Sequence of chain 1.A:
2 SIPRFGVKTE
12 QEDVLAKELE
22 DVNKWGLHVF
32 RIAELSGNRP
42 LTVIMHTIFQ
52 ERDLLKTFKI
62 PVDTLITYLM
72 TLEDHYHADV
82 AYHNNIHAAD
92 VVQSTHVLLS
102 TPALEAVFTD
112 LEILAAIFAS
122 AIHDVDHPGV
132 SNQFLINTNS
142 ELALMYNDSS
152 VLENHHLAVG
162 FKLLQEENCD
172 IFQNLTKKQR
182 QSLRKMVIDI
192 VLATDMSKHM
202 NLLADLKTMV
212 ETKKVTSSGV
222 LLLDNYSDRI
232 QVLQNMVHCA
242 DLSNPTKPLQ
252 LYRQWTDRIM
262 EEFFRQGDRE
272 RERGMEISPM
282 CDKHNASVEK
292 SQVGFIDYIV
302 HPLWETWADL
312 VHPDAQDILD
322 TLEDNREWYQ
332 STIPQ

Binding-site contacts:
Ligand atom N4 contacts residue ILE260 of chain 1.A at 3.5 Å.
Ligand atom C1 contacts residue TYR83 of chain 1.A at 4.1 Å (hydrophobic).
Ligand atom C26 contacts residue SER292 of chain 1.A at 3.8 Å.
Ligand atom C17 contacts residue PHE296 of chain 1.A at 3.6 Å (hydrophobic).
Ligand atom C1 contacts residue PHE296 of chain 1.A at 4.0 Å (hydrophobic).
Ligand atom C25 contacts residue SER292 of chain 1.A at 4.0 Å.
Ligand atom C6 contacts residue ILE260 of chain 1.A at 4.0 Å (hydrophobic).
Ligand atom C5 contacts residue THR257 of chain 1.A at 3.6 Å.
Ligand atom C22 contacts residue PHE296 of chain 1.A at 4.1 Å (hydrophobic).
Ligand atom C15 contacts residue PHE296 of chain 1.A at 3.6 Å (hydrophobic).
Ligand atom C5 contacts residue GLN293 of chain 1.A at 3.3 Å.
Ligand atom O54 contacts residue SER292 of chain 1.A at 3.3 Å (h-bond).
Ligand atom C13 contacts residue PHE296 of chain 1.A at 3.6 Å (hydrophobic).
Ligand atom C28 contacts residue PHE264 of chain 1.A at 3.7 Å (hydrophobic).
Ligand atom C3 contacts residue GLN293 of chain 1.A at 4.0 Å.
Ligand atom C2 contacts residue PHE296 of chain 1.A at 3.5 Å (hydrophobic).
Ligand atom N50 contacts residue PHE296 of chain 1.A at 3.8 Å.
Ligand atom N4 contacts residue GLN293 of chain 1.A at 2.9 Å (h-bond).
Ligand atom C5 contacts residue ILE260 of chain 1.A at 3.6 Å (hydrophobic).
Ligand atom C27 contacts residue PHE264 of chain 1.A at 4.0 Å (hydrophobic).
Ligand atom N4 contacts residue PHE296 of chain 1.A at 3.7 Å.
Ligand atom C28 contacts residue GLN293 of chain 1.A at 3.5 Å.
Ligand atom C27 contacts residue GLN293 of chain 1.A at 3.6 Å.
Ligand atom C26 contacts residue MET281 of chain 1.A at 3.8 Å (hydrophobic).
Ligand atom C25 contacts residue PHE296 of chain 1.A at 3.9 Å (hydrophobic).
Ligand atom C19 contacts residue PHE296 of chain 1.A at 3.6 Å (hydrophobic).
Ligand atom C22 contacts residue GLN293 of chain 1.A at 3.8 Å.
Ligand atom C1 contacts residue ASN245 of chain 1.A at 3.3 Å.
Ligand atom C42 contacts residue MET197 of chain 1.A at 4.1 Å (hydrophobic).
Ligand atom N50 contacts residue SER292 of chain 1.A at 3.6 Å.
Ligand atom C40 contacts residue PHE264 of chain 1.A at 3.8 Å (hydrophobic).
Ligand atom C3 contacts residue PHE296 of chain 1.A at 3.3 Å (hydrophobic).
Ligand atom O52 contacts residue PHE296 of chain 1.A at 3.6 Å.
Ligand atom C24 contacts residue PHE296 of chain 1.A at 3.5 Å (hydrophobic).
Ligand atom O54 contacts residue MET281 of chain 1.A at 3.7 Å.
Ligand atom C27 contacts residue MET261 of chain 1.A at 4.0 Å (hydrophobic).
Ligand atom C43 contacts residue MET197 of chain 1.A at 3.8 Å (hydrophobic).
Ligand atom C6 contacts residue ASN245 of chain 1.A at 3.7 Å.
Ligand atom C3 contacts residue ILE260 of chain 1.A at 3.8 Å (hydrophobic).
Ligand atom C35 contacts residue LEU243 of chain 1.A at 4.0 Å (hydrophobic).

The protein below binds the small molecule below.
Small molecule (SMILES): O=[N+]([O-])c1cccc(-c2cc(Cc3ccncc3)cc3cccnc23)c1